The protein below binds the small molecule below.
Small molecule (SMILES): CC(=O)N[C@@H]1[C@@H](O)[C@H](O)[C@@H](CO)O[C@H]1O

Binding-site contacts:
Ligand atom O7 contacts residue ASN61 of chain 1.A at 3.4 Å (h-bond).
Ligand atom C3 contacts residue ASN61 of chain 1.A at 3.8 Å.
Ligand atom O6 contacts residue TYR28 of chain 1.A at 3.4 Å.
Ligand atom N2 contacts residue ASN61 of chain 1.A at 3.0 Å (h-bond).
Ligand atom O5 contacts residue TYR28 of chain 1.A at 4.2 Å.
Ligand atom O5 contacts residue ASN61 of chain 1.A at 2.3 Å (h-bond).
Ligand atom C2 contacts residue ASN61 of chain 1.A at 2.5 Å.
Ligand atom C5 contacts residue ASN61 of chain 1.A at 3.7 Å.
Ligand atom C7 contacts residue ASN61 of chain 1.A at 3.4 Å.
Ligand atom C1 contacts residue ASN61 of chain 1.A at 1.4 Å.
Ligand atom C4 contacts residue ASN61 of chain 1.A at 4.2 Å.

Sequence of chain 1.A:
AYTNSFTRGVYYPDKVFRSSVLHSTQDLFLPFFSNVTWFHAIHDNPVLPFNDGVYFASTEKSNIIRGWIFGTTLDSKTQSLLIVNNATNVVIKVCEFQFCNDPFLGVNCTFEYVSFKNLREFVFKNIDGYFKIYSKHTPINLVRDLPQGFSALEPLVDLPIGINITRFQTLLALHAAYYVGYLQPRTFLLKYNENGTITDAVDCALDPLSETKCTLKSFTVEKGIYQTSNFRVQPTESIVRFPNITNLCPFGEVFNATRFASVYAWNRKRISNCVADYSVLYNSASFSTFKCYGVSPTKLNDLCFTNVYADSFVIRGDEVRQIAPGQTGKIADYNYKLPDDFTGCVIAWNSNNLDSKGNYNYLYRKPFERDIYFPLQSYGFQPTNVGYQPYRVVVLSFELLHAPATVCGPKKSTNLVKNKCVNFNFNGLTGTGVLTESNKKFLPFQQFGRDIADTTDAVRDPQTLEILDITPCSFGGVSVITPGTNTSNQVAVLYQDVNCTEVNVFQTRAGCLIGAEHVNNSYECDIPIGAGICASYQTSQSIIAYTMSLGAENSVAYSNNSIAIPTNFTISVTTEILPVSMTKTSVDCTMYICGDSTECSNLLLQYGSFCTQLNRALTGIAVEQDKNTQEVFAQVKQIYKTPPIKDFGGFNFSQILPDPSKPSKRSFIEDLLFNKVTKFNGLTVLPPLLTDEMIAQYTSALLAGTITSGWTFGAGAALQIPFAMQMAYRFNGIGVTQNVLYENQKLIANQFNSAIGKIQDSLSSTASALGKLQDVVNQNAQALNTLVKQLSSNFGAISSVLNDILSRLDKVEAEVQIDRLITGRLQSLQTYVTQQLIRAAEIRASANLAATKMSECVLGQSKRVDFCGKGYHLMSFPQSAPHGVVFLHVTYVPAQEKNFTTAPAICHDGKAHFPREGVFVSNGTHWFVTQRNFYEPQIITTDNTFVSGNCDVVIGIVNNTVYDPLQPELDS